Binding-site contacts:
Ligand atom CHA contacts residue TYR74 of chain 1.D at 3.5 Å (hydrophobic).
Ligand atom C3D contacts residue TYR74 of chain 1.D at 3.5 Å (hydrophobic).
Ligand atom OB contacts residue ILE115 of chain 1.D at 3.0 Å.
Ligand atom OB contacts residue HIS133 of chain 1.D at 2.8 Å (h-bond).
Ligand atom CMB contacts residue PHE43 of chain 1.D at 3.1 Å (hydrophobic).
Ligand atom C1D contacts residue ASP72 of chain 1.D at 3.3 Å.
Ligand atom C3A contacts residue TYR103 of chain 1.D at 2.9 Å (hydrophobic).
Ligand atom CMA contacts residue GLN89 of chain 1.D at 3.1 Å.
Ligand atom C4D contacts residue ASP72 of chain 1.D at 3.4 Å.
Ligand atom C2A contacts residue TYR103 of chain 1.D at 3.3 Å (hydrophobic).
Ligand atom C3A contacts residue PHE75 of chain 1.D at 3.5 Å (hydrophobic).
Ligand atom NA contacts residue ASP72 of chain 1.D at 2.6 Å (salt-bridge).
Ligand atom CMA contacts residue TYR103 of chain 1.D at 3.1 Å (hydrophobic).
Ligand atom NB contacts residue TYR103 of chain 1.D at 3.1 Å (h-bond).
Ligand atom CHD contacts residue ARG73 of chain 1.D at 3.3 Å.
Ligand atom CAC contacts residue CYS102 of chain 1.D at 1.7 Å (hydrophobic).
Ligand atom C4A contacts residue TYR103 of chain 1.D at 3.3 Å (hydrophobic).
Ligand atom NA contacts residue TYR103 of chain 1.D at 3.2 Å.
Ligand atom CGA contacts residue TYR83 of chain 1.D at 3.4 Å (hydrophobic).
Ligand atom CAA contacts residue GLN89 of chain 1.D at 2.9 Å.
Ligand atom O1A contacts residue TYR83 of chain 1.D at 2.7 Å (h-bond).
Ligand atom OC contacts residue GLN71 of chain 1.D at 3.1 Å (h-bond).
Ligand atom CBC contacts residue CYS102 of chain 1.D at 2.6 Å (hydrophobic).
Ligand atom CMD contacts residue VAL100 of chain 1.D at 3.6 Å (hydrophobic).
Ligand atom O2A contacts residue ARG87 of chain 1.D at 3.5 Å (salt-bridge).
Ligand atom C4D contacts residue TYR74 of chain 1.D at 3.4 Å (hydrophobic).
Ligand atom C1A contacts residue ASP72 of chain 1.D at 3.5 Å.
Ligand atom OC contacts residue VAL70 of chain 1.D at 3.3 Å.
Ligand atom CBA contacts residue TYR83 of chain 1.D at 3.3 Å (hydrophobic).
Ligand atom C1A contacts residue TYR103 of chain 1.D at 3.4 Å (hydrophobic).
Ligand atom C4A contacts residue PHE75 of chain 1.D at 3.4 Å (hydrophobic).
Ligand atom C1C contacts residue GLN71 of chain 1.D at 3.5 Å.
Ligand atom C4C contacts residue ASP72 of chain 1.D at 3.6 Å.
Ligand atom CHA contacts residue ASP72 of chain 1.D at 3.6 Å.
Ligand atom NA contacts residue PHE75 of chain 1.D at 3.6 Å.
Ligand atom ND contacts residue ASP72 of chain 1.D at 2.3 Å (salt-bridge).
Ligand atom O1A contacts residue ARG87 of chain 1.D at 3.5 Å (salt-bridge).
Ligand atom C3C contacts residue CYS102 of chain 1.D at 2.8 Å (hydrophobic).
Ligand atom O2D contacts residue VAL100 of chain 1.D at 3.2 Å (h-bond).
Ligand atom NC contacts residue ASP72 of chain 1.D at 3.0 Å (salt-bridge).

A protein and the small-molecule ligand that binds it are described below.
Small molecule (SMILES): C=CC1=C(C)/C(=C/c2[nH]c(/C=C3\N=C(/C=C4\NC(=O)[C@H](C)[C@@H]4C=C)C(C)=C3CCC(=O)O)c(CCC(=O)O)c2C)NC1=O

Sequence of chain 1.D:
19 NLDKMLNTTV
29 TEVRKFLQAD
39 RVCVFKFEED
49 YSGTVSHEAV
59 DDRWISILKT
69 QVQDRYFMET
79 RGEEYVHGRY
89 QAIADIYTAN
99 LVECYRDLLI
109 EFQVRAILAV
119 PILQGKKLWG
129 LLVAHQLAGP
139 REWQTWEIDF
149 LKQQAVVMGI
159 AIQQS